Sequence of chain 1.A:
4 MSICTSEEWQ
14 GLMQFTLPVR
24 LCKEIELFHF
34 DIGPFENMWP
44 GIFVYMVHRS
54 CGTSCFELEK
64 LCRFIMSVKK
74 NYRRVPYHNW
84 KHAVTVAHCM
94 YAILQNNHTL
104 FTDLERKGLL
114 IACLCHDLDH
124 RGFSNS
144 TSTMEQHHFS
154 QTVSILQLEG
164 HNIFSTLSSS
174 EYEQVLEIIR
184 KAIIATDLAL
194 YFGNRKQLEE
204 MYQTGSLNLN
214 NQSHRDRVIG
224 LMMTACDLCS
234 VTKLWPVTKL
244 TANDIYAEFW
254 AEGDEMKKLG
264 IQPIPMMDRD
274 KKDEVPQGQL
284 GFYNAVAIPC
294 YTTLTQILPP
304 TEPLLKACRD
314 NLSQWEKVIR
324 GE

Binding-site contacts:
Ligand atom N1 contacts residue PHE285 of chain 1.A at 3.7 Å.
Ligand atom C3 contacts residue PHE285 of chain 1.A at 4.0 Å (hydrophobic).
Ligand atom N1 contacts residue ILE248 of chain 1.A at 4.3 Å.
Ligand atom C11 contacts residue PHE285 of chain 1.A at 4.1 Å (hydrophobic).
Ligand atom C9 contacts residue TYR80 of chain 1.A at 4.4 Å (hydrophobic).
Ligand atom C5 contacts residue PHE285 of chain 1.A at 3.7 Å (hydrophobic).
Ligand atom C10 contacts residue PHE285 of chain 1.A at 4.1 Å (hydrophobic).
Ligand atom N4 contacts residue LEU231 of chain 1.A at 4.5 Å.
Ligand atom C5 contacts residue PHE252 of chain 1.A at 4.3 Å (hydrophobic).
Ligand atom C12 contacts residue GLN282 of chain 1.A at 3.3 Å.
Ligand atom C12 contacts residue TYR249 of chain 1.A at 4.0 Å (hydrophobic).
Ligand atom C2 contacts residue PHE252 of chain 1.A at 4.1 Å (hydrophobic).
Ligand atom N8 contacts residue GLN282 of chain 1.A at 2.6 Å (h-bond).
Ligand atom N8 contacts residue PHE285 of chain 1.A at 4.1 Å.
Ligand atom C9 contacts residue PHE285 of chain 1.A at 4.1 Å (hydrophobic).
Ligand atom C16 contacts residue LEU191 of chain 1.A at 4.0 Å (hydrophobic).
Ligand atom CL contacts residue LEU191 of chain 1.A at 3.7 Å.
Ligand atom C7 contacts residue ILE248 of chain 1.A at 4.4 Å (hydrophobic).
Ligand atom C13 contacts residue TYR80 of chain 1.A at 3.3 Å (hydrophobic).
Ligand atom C7 contacts residue GLN282 of chain 1.A at 3.9 Å.
Ligand atom N8 contacts residue TYR249 of chain 1.A at 4.3 Å.
Ligand atom N4 contacts residue ILE248 of chain 1.A at 4.4 Å.
Ligand atom C14 contacts residue LEU191 of chain 1.A at 4.3 Å (hydrophobic).
Ligand atom C3 contacts residue GLN282 of chain 1.A at 3.7 Å.
Ligand atom C2 contacts residue PHE285 of chain 1.A at 3.6 Å (hydrophobic).
Ligand atom C12 contacts residue PHE252 of chain 1.A at 4.3 Å (hydrophobic).
Ligand atom C12 contacts residue PHE285 of chain 1.A at 4.1 Å (hydrophobic).
Ligand atom C7 contacts residue PHE285 of chain 1.A at 4.1 Å (hydrophobic).
Ligand atom C15 contacts residue LEU191 of chain 1.A at 4.4 Å (hydrophobic).
Ligand atom C10 contacts residue PHE252 of chain 1.A at 4.4 Å (hydrophobic).
Ligand atom N4 contacts residue PHE285 of chain 1.A at 3.7 Å.
Ligand atom C6 contacts residue PHE285 of chain 1.A at 3.8 Å (hydrophobic).
Ligand atom C3 contacts residue ILE248 of chain 1.A at 4.4 Å (hydrophobic).
Ligand atom C6 contacts residue PHE252 of chain 1.A at 4.0 Å (hydrophobic).
Ligand atom C13 contacts residue LEU231 of chain 1.A at 4.3 Å (hydrophobic).

A small-molecule ligand and the protein it binds are described below.
Small molecule (SMILES): Cc1cc2nccc(-c3ccc(Cl)cc3)n2n1